Sequence of chain 1.A:
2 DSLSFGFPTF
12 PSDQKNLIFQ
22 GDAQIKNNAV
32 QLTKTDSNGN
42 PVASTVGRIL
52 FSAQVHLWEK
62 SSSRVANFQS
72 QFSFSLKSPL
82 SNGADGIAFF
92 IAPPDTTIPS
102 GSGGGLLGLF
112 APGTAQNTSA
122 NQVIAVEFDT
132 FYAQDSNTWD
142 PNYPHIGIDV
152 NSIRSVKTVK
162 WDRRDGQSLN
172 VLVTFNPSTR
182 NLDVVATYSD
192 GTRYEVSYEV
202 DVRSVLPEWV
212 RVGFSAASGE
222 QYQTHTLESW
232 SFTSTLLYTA

Binding-site contacts:
Ligand atom C5 contacts residue SER137 of chain 1.A at 4.3 Å.
Ligand atom C4 contacts residue GLY106 of chain 1.A at 3.6 Å.
Ligand atom C1 contacts residue GLU221 of chain 1.A at 4.0 Å.
Ligand atom C4 contacts residue GLY105 of chain 1.A at 3.9 Å.
Ligand atom O2 contacts residue GLU221 of chain 1.A at 4.1 Å.
Ligand atom C5 contacts residue ASP86 of chain 1.A at 4.1 Å.
Ligand atom C3 contacts residue GLY105 of chain 1.A at 4.2 Å.
Ligand atom O4 contacts residue GLY106 of chain 1.A at 3.2 Å (h-bond).
Ligand atom C3 contacts residue ASN138 of chain 1.A at 4.2 Å.
Ligand atom O3 contacts residue GLY106 of chain 1.A at 2.9 Å (h-bond).
Ligand atom O6 contacts residue ASP86 of chain 1.A at 2.8 Å (salt-bridge).
Ligand atom C4 contacts residue PHE132 of chain 1.A at 4.3 Å (hydrophobic).
Ligand atom O5 contacts residue GLU221 of chain 1.A at 3.1 Å (salt-bridge).
Ligand atom O2 contacts residue GLY105 of chain 1.A at 3.9 Å.
Ligand atom C6 contacts residue PHE132 of chain 1.A at 3.5 Å (hydrophobic).
Ligand atom O4 contacts residue ASN138 of chain 1.A at 3.1 Å (h-bond).
Ligand atom C6 contacts residue GLN222 of chain 1.A at 3.7 Å.
Ligand atom C6 contacts residue GLU221 of chain 1.A at 3.3 Å.
Ligand atom O6 contacts residue GLU221 of chain 1.A at 3.0 Å (salt-bridge).
Ligand atom O3 contacts residue ASN138 of chain 1.A at 4.3 Å.
Ligand atom C6 contacts residue ASP86 of chain 1.A at 3.6 Å.
Ligand atom O4 contacts residue PHE132 of chain 1.A at 3.5 Å.
Ligand atom O6 contacts residue GLN222 of chain 1.A at 3.1 Å (h-bond).
Ligand atom O5 contacts residue GLY220 of chain 1.A at 4.0 Å.
Ligand atom C5 contacts residue PHE132 of chain 1.A at 3.6 Å (hydrophobic).
Ligand atom C3 contacts residue GLY106 of chain 1.A at 3.8 Å.
Ligand atom C6 contacts residue ALA85 of chain 1.A at 3.9 Å (hydrophobic).
Ligand atom C4 contacts residue ASN138 of chain 1.A at 4.2 Å.
Ligand atom O4 contacts residue SER137 of chain 1.A at 4.2 Å.
Ligand atom C5 contacts residue GLU221 of chain 1.A at 3.2 Å.
Ligand atom C4 contacts residue ASP86 of chain 1.A at 3.4 Å.
Ligand atom O2 contacts residue GLY220 of chain 1.A at 3.5 Å.
Ligand atom O3 contacts residue GLY105 of chain 1.A at 3.5 Å.
Ligand atom O6 contacts residue SER137 of chain 1.A at 3.8 Å.
Ligand atom C3 contacts residue SER137 of chain 1.A at 4.0 Å.
Ligand atom O4 contacts residue ASP86 of chain 1.A at 2.6 Å (salt-bridge).
Ligand atom O3 contacts residue GLY104 of chain 1.A at 4.3 Å.
Ligand atom O6 contacts residue ALA85 of chain 1.A at 3.6 Å.
Ligand atom O4 contacts residue GLY105 of chain 1.A at 4.0 Å.
Ligand atom O6 contacts residue GLY220 of chain 1.A at 3.2 Å (h-bond).

The small molecule below binds the protein below.
Small molecule (SMILES): C=CO[C@H]1O[C@H](CO)[C@@H](O)[C@H](O)[C@@H]1O